Binding-site contacts:
Ligand atom CAK contacts residue PRO242 of chain 1.A at 4.0 Å (hydrophobic).
Ligand atom CAB contacts residue GLY174 of chain 1.A at 3.2 Å.
Ligand atom CAM contacts residue PRO242 of chain 1.A at 3.4 Å (hydrophobic).
Ligand atom CAA contacts residue HIS175 of chain 1.A at 4.1 Å.
Ligand atom BR contacts residue HIS175 of chain 1.A at 3.6 Å.
Ligand atom CAB contacts residue HIS175 of chain 1.A at 4.0 Å.
Ligand atom OBF contacts residue PRO242 of chain 1.A at 4.1 Å.
Ligand atom OBE contacts residue ARG152 of chain 1.A at 3.1 Å (salt-bridge).
Ligand atom OBE contacts residue TYR154 of chain 1.A at 3.7 Å.
Ligand atom BR contacts residue VAL360 of chain 1.A at 4.0 Å.
Ligand atom CAE contacts residue GLY174 of chain 1.A at 3.5 Å.
Ligand atom CAA contacts residue VAL247 of chain 1.A at 4.0 Å (hydrophobic).
Ligand atom NAG contacts residue GLY174 of chain 1.A at 3.5 Å (h-bond).
Ligand atom BR contacts residue VAL247 of chain 1.A at 3.5 Å.
Ligand atom CAA contacts residue GLY174 of chain 1.A at 3.7 Å.
Ligand atom CAO contacts residue GLY174 of chain 1.A at 3.9 Å.
Ligand atom OBF contacts residue TYR154 of chain 1.A at 2.7 Å (h-bond).
Ligand atom CAL contacts residue PRO242 of chain 1.A at 3.5 Å (hydrophobic).
Ligand atom CAD contacts residue GLY174 of chain 1.A at 3.0 Å.
Ligand atom CAB contacts residue MET362 of chain 1.A at 3.5 Å (hydrophobic).
Ligand atom CAF contacts residue THR172 of chain 1.A at 3.5 Å.
Ligand atom CAF contacts residue HIS175 of chain 1.A at 4.4 Å.
Ligand atom CAC contacts residue MET362 of chain 1.A at 4.3 Å (hydrophobic).
Ligand atom CAE contacts residue THR172 of chain 1.A at 4.2 Å.
Ligand atom BR contacts residue ARG176 of chain 1.A at 3.6 Å.
Ligand atom CAF contacts residue GLY174 of chain 1.A at 3.8 Å.
Ligand atom CAM contacts residue THR172 of chain 1.A at 4.1 Å.
Ligand atom BR contacts residue THR172 of chain 1.A at 4.3 Å.
Ligand atom CAA contacts residue THR172 of chain 1.A at 4.2 Å.
Ligand atom CBD contacts residue ARG152 of chain 1.A at 4.1 Å.
Ligand atom CAC contacts residue GLY174 of chain 1.A at 2.8 Å.
Ligand atom CAI contacts residue GLY174 of chain 1.A at 3.8 Å.
Ligand atom CAL contacts residue LEU155 of chain 1.A at 4.0 Å (hydrophobic).
Ligand atom CAL contacts residue GLY174 of chain 1.A at 4.2 Å.
Ligand atom CAH contacts residue GLY174 of chain 1.A at 4.0 Å.
Ligand atom BR contacts residue MET362 of chain 1.A at 4.4 Å.
Ligand atom CAM contacts residue GLY174 of chain 1.A at 4.2 Å.
Ligand atom BR contacts residue LEU177 of chain 1.A at 3.7 Å.
Ligand atom CAF contacts residue VAL247 of chain 1.A at 4.3 Å (hydrophobic).
Ligand atom CBD contacts residue TYR154 of chain 1.A at 3.5 Å (hydrophobic).

Sequence of chain 1.A:
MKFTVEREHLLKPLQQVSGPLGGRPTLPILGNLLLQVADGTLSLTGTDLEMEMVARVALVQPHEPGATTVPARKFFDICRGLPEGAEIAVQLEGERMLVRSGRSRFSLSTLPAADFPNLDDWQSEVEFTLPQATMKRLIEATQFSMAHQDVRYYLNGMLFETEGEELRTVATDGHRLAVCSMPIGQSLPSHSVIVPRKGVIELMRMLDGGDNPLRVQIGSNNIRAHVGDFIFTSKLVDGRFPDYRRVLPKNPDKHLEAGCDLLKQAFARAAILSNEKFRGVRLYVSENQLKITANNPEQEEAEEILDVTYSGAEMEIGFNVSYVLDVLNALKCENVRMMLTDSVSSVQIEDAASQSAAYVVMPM

The small molecule below binds the protein below.
Small molecule (SMILES): O=C(Cn1c2c(c3cc(Br)ccc31)CC[C@@H](C(=O)O)C2)N[C@@H](Cc1ccccc1)C(=O)O